Binding-site contacts:
Ligand atom C03 contacts residue ARG156 of chain 1.A at 3.1 Å.
Ligand atom C18 contacts residue ALA56 of chain 1.A at 3.5 Å (hydrophobic).
Ligand atom N01 contacts residue ASN157 of chain 1.A at 3.8 Å.
Ligand atom C09 contacts residue VAL39 of chain 1.A at 3.5 Å (hydrophobic).
Ligand atom N01 contacts residue GLY169 of chain 1.A at 3.0 Å.
Ligand atom C14 contacts residue LEU159 of chain 1.A at 3.7 Å (hydrophobic).
Ligand atom C08 contacts residue VAL39 of chain 1.A at 3.7 Å (hydrophobic).
Ligand atom C23 contacts residue LEU159 of chain 1.A at 3.8 Å (hydrophobic).
Ligand atom C02 contacts residue ARG156 of chain 1.A at 3.6 Å.
Ligand atom C18 contacts residue LEU159 of chain 1.A at 3.6 Å (hydrophobic).
Ligand atom C02 contacts residue ASP170 of chain 1.A at 3.8 Å.
Ligand atom C16 contacts residue LEU108 of chain 1.A at 3.5 Å (hydrophobic).
Ligand atom C13 contacts residue LEU159 of chain 1.A at 3.8 Å (hydrophobic).
Ligand atom C21 contacts residue ALA56 of chain 1.A at 3.7 Å (hydrophobic).
Ligand atom C20 contacts residue LEU159 of chain 1.A at 3.5 Å (hydrophobic).
Ligand atom C07 contacts residue GLY34 of chain 1.A at 3.5 Å.
Ligand atom C08 contacts residue ASP170 of chain 1.A at 3.5 Å.
Ligand atom C06 contacts residue ASP170 of chain 1.A at 3.6 Å.
Ligand atom N22 contacts residue ALA56 of chain 1.A at 3.2 Å.
Ligand atom C21 contacts residue VAL87 of chain 1.A at 3.8 Å (hydrophobic).
Ligand atom N15 contacts residue LEU31 of chain 1.A at 3.5 Å.
Ligand atom N17 contacts residue TYR107 of chain 1.A at 3.7 Å.
Ligand atom C03 contacts residue ASN157 of chain 1.A at 3.6 Å.
Ligand atom N17 contacts residue LEU108 of chain 1.A at 3.1 Å (h-bond).
Ligand atom C16 contacts residue TYR107 of chain 1.A at 3.7 Å (hydrophobic).
Ligand atom C12 contacts residue LEU31 of chain 1.A at 3.4 Å (hydrophobic).
Ligand atom C16 contacts residue LEU31 of chain 1.A at 3.5 Å (hydrophobic).
Ligand atom C19 contacts residue LEU159 of chain 1.A at 3.3 Å (hydrophobic).
Ligand atom N22 contacts residue VAL87 of chain 1.A at 3.8 Å.
Ligand atom N01 contacts residue ASP170 of chain 1.A at 3.4 Å (salt-bridge).
Ligand atom C08 contacts residue GLY34 of chain 1.A at 3.7 Å.
Ligand atom C18 contacts residue GLU106 of chain 1.A at 3.7 Å.
Ligand atom C07 contacts residue ASP170 of chain 1.A at 3.2 Å.
Ligand atom C02 contacts residue ASN157 of chain 1.A at 3.7 Å.
Ligand atom C06 contacts residue ASN157 of chain 1.A at 3.8 Å.
Ligand atom N22 contacts residue GLU106 of chain 1.A at 2.9 Å (salt-bridge).
Ligand atom N11 contacts residue LEU31 of chain 1.A at 3.3 Å (h-bond).
Ligand atom C21 contacts residue MET105 of chain 1.A at 3.4 Å (hydrophobic).
Ligand atom N01 contacts residue LEU159 of chain 1.A at 3.7 Å.
Ligand atom N11 contacts residue GLY32 of chain 1.A at 3.5 Å.

This protein binds this small molecule.
Small molecule (SMILES): N#CC[C@@H](C1CCCC1)n1cc(-c2ncnc3[nH]ccc23)cn1

Sequence of chain 1.A:
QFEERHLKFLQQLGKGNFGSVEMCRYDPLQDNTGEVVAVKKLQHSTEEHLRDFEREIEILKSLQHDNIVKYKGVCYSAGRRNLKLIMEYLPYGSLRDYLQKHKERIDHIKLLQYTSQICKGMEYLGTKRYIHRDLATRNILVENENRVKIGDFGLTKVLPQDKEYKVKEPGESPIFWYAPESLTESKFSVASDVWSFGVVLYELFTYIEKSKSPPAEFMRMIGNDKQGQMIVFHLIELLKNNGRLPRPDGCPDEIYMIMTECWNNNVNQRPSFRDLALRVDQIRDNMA